This protein binds this small molecule.
Small molecule (SMILES): COc1ccc(-n2ncc3c(=O)n(CC(=O)Nc4cc(C(F)(F)F)ccc4Cl)cnc32)cc1

Binding-site contacts:
Ligand atom C12 contacts residue LEU80 of chain 1.A at 3.7 Å (hydrophobic).
Ligand atom F1 contacts residue ILE88 of chain 1.A at 3.5 Å.
Ligand atom C9 contacts residue PHE105 of chain 1.A at 3.4 Å (hydrophobic).
Ligand atom O3 contacts residue ASP184 of chain 1.A at 2.9 Å (salt-bridge).
Ligand atom C8 contacts residue PHE185 of chain 1.A at 3.4 Å (hydrophobic).
Ligand atom N4 contacts residue ASP184 of chain 1.A at 3.4 Å (salt-bridge).
Ligand atom C9 contacts residue GLU76 of chain 1.A at 3.1 Å.
Ligand atom N3 contacts residue PHE105 of chain 1.A at 3.4 Å.
Ligand atom C16 contacts residue ASP184 of chain 1.A at 3.7 Å.
Ligand atom C17 contacts residue ASP184 of chain 1.A at 3.7 Å.
Ligand atom C20 contacts residue LEU173 of chain 1.A at 3.6 Å (hydrophobic).
Ligand atom F3 contacts residue HIS164 of chain 1.A at 3.4 Å.
Ligand atom F3 contacts residue GLY183 of chain 1.A at 3.4 Å.
Ligand atom C11 contacts residue ASP184 of chain 1.A at 3.6 Å.
Ligand atom N5 contacts residue PHE105 of chain 1.A at 3.7 Å.
Ligand atom F1 contacts residue ILE182 of chain 1.A at 3.6 Å.
Ligand atom N4 contacts residue GLU76 of chain 1.A at 2.9 Å (salt-bridge).
Ligand atom C21 contacts residue ALA58 of chain 1.A at 3.5 Å (hydrophobic).
Ligand atom F2 contacts residue LEU157 of chain 1.A at 3.7 Å.
Ligand atom CL1 contacts residue GLU76 of chain 1.A at 3.1 Å.
Ligand atom O1 contacts residue MET108 of chain 1.A at 3.0 Å (h-bond).
Ligand atom C10 contacts residue GLU76 of chain 1.A at 3.5 Å.
Ligand atom O3 contacts residue GLY183 of chain 1.A at 3.3 Å.
Ligand atom C1 contacts residue TYR107 of chain 1.A at 3.5 Å (hydrophobic).
Ligand atom C7 contacts residue PHE185 of chain 1.A at 3.4 Å (hydrophobic).
Ligand atom C1 contacts residue MET108 of chain 1.A at 3.0 Å (hydrophobic).
Ligand atom C18 contacts residue PHE105 of chain 1.A at 3.4 Å (hydrophobic).
Ligand atom F2 contacts residue LEU83 of chain 1.A at 3.5 Å.
Ligand atom O3 contacts residue PHE185 of chain 1.A at 3.3 Å.
Ligand atom C21 contacts residue GLU106 of chain 1.A at 3.2 Å.
Ligand atom C10 contacts residue ASP184 of chain 1.A at 3.4 Å.
Ligand atom O2 contacts residue LYS60 of chain 1.A at 3.6 Å.
Ligand atom C19 contacts residue PHE185 of chain 1.A at 3.8 Å (hydrophobic).
Ligand atom C21 contacts residue LEU173 of chain 1.A at 3.6 Å (hydrophobic).
Ligand atom C20 contacts residue ALA58 of chain 1.A at 3.7 Å (hydrophobic).
Ligand atom C12 contacts residue ASP184 of chain 1.A at 3.5 Å.
Ligand atom O3 contacts residue VAL89 of chain 1.A at 3.7 Å.
Ligand atom N2 contacts residue VAL40 of chain 1.A at 3.6 Å.
Ligand atom O2 contacts residue GLU76 of chain 1.A at 3.7 Å.
Ligand atom O1 contacts residue TYR107 of chain 1.A at 3.7 Å.

Sequence of chain 1.A:
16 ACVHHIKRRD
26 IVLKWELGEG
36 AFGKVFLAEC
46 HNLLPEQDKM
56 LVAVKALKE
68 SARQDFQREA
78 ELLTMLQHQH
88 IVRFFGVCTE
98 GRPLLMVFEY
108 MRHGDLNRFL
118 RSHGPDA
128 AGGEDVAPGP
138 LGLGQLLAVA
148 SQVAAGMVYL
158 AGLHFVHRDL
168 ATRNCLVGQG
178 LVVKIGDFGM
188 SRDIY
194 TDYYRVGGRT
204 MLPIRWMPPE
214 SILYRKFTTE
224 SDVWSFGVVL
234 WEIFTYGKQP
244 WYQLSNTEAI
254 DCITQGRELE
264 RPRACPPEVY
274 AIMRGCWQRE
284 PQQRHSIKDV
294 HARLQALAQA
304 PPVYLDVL